Sequence of chain 1.A:
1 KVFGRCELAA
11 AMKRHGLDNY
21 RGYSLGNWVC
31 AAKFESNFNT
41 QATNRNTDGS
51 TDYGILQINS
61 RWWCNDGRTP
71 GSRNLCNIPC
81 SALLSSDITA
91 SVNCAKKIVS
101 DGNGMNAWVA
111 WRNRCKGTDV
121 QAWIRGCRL

Binding-site contacts:
Ligand atom N2 contacts residue ASP87 of chain 1.A at 4.1 Å.
Ligand atom PT1 contacts residue HIS15 of chain 1.A at 2.3 Å.
Ligand atom N1 contacts residue ARG14 of chain 1.A at 4.5 Å.
Ligand atom PT1 contacts residue ARG14 of chain 1.A at 2.4 Å.
Ligand atom N1 contacts residue ALA11 of chain 1.A at 4.1 Å.
Ligand atom N2 contacts residue HIS15 of chain 1.A at 4.4 Å.
Ligand atom N1 contacts residue HIS15 of chain 1.A at 3.2 Å (h-bond).
Ligand atom N2 contacts residue ARG14 of chain 1.A at 3.1 Å (salt-bridge).
Ligand atom N1 contacts residue SER86 of chain 1.A at 4.4 Å.
Ligand atom PT1 contacts residue ASP87 of chain 1.A at 4.1 Å.
Ligand atom N1 contacts residue ASP87 of chain 1.A at 4.0 Å.
Ligand atom N1 contacts residue ILE88 of chain 1.A at 3.5 Å (h-bond).

A small-molecule ligand and the protein it binds are described below.
Small molecule (SMILES): [NH3+][Pt]1([NH3+])OC(=O)C2(CCC2)C(=O)O1